The protein below binds the small molecule below.
Small molecule (SMILES): O=C[C@H](O)[C@@H](O)[C@@H](O)CO

Binding-site contacts:
Ligand atom O3 contacts residue TRP16 of chain 4.A at 3.1 Å.
Ligand atom C2 contacts residue GLU181 of chain 4.A at 3.7 Å.
Ligand atom C2 contacts residue NI1 of chain 4.B at 3.3 Å.
Ligand atom O1 contacts residue LYS183 of chain 4.A at 2.1 Å.
Ligand atom O4 contacts residue ASP287 of chain 4.A at 2.8 Å (salt-bridge).
Ligand atom O2 contacts residue HIS220 of chain 4.A at 3.2 Å.
Ligand atom O5 contacts residue HIS54 of chain 4.A at 1.8 Å.
Ligand atom C1 contacts residue LYS183 of chain 4.A at 3.2 Å.
Ligand atom C3 contacts residue ASP287 of chain 4.A at 3.6 Å.
Ligand atom C4 contacts residue GLU181 of chain 4.A at 3.6 Å.
Ligand atom O4 contacts residue GLU181 of chain 4.A at 2.6 Å (salt-bridge).
Ligand atom O2 contacts residue NI1 of chain 4.D at 2.3 Å (h-bond).
Ligand atom C4 contacts residue NI1 of chain 4.D at 3.4 Å.
Ligand atom O1 contacts residue PHE26 of chain 2.A at 3.5 Å.
Ligand atom C5 contacts residue TRP137 of chain 4.A at 3.7 Å (hydrophobic).
Ligand atom O5 contacts residue TRP137 of chain 4.A at 3.6 Å.
Ligand atom O1 contacts residue TRP137 of chain 4.A at 3.7 Å.
Ligand atom C5 contacts residue HIS54 of chain 4.A at 2.8 Å.
Ligand atom C2 contacts residue TRP137 of chain 4.A at 3.5 Å (hydrophobic).
Ligand atom O1 contacts residue HIS220 of chain 4.A at 3.3 Å (h-bond).
Ligand atom C1 contacts residue TRP137 of chain 4.A at 3.5 Å (hydrophobic).
Ligand atom C1 contacts residue NI1 of chain 4.B at 3.0 Å.
Ligand atom C4 contacts residue ASP287 of chain 4.A at 3.3 Å.
Ligand atom C3 contacts residue NI1 of chain 4.D at 3.7 Å.
Ligand atom O2 contacts residue GLU181 of chain 4.A at 2.7 Å (salt-bridge).
Ligand atom C2 contacts residue NI1 of chain 4.D at 3.4 Å.
Ligand atom O2 contacts residue GLU217 of chain 4.A at 3.1 Å (salt-bridge).
Ligand atom C1 contacts residue PHE26 of chain 2.A at 3.6 Å (hydrophobic).
Ligand atom O4 contacts residue NI1 of chain 4.D at 2.2 Å (h-bond).
Ligand atom C5 contacts residue GLU181 of chain 4.A at 3.5 Å.
Ligand atom O5 contacts residue PHE94 of chain 4.A at 3.8 Å.
Ligand atom C4 contacts residue HIS54 of chain 4.A at 3.4 Å.
Ligand atom O1 contacts residue NI1 of chain 4.B at 2.4 Å (h-bond).
Ligand atom C3 contacts residue HIS54 of chain 4.A at 3.7 Å.
Ligand atom O1 contacts residue NI1 of chain 4.C at 3.6 Å (h-bond).
Ligand atom O4 contacts residue ASP245 of chain 4.A at 3.2 Å (salt-bridge).
Ligand atom O2 contacts residue ASP287 of chain 4.A at 3.1 Å (salt-bridge).
Ligand atom O3 contacts residue ASP287 of chain 4.A at 3.2 Å (salt-bridge).
Ligand atom O2 contacts residue NI1 of chain 4.B at 2.4 Å (h-bond).
Ligand atom O1 contacts residue ASP255 of chain 4.A at 3.4 Å (salt-bridge).

Sequence of chain 4.A:
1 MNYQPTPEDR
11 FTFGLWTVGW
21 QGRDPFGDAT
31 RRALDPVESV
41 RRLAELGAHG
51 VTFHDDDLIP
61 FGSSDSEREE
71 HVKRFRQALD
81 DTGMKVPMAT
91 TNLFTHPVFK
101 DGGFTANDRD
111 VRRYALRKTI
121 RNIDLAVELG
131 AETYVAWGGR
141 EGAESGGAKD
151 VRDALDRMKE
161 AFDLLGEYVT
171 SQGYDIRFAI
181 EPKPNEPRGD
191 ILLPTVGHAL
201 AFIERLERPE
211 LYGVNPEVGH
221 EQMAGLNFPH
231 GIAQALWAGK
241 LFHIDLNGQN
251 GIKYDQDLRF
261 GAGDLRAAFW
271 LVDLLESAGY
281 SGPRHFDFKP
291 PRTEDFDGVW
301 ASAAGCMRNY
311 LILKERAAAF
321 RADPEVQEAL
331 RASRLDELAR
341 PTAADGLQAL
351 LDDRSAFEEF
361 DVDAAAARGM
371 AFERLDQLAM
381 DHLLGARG

Sequence of chain 2.A:
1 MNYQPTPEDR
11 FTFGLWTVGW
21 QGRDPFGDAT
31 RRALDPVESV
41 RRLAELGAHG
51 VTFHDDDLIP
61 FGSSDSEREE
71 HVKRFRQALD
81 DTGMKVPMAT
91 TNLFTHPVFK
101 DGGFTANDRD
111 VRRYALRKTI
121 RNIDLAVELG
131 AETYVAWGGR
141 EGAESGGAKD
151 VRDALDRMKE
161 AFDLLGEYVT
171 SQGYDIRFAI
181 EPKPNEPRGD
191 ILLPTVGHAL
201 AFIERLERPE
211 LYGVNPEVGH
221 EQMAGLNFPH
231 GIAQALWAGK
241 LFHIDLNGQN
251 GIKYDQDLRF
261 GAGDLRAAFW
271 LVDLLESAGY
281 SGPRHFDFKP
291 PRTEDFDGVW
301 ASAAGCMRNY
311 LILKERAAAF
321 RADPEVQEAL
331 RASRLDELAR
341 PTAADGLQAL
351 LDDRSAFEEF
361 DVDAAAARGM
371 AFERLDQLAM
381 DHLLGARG